Binding-site contacts:
Ligand atom CB contacts residue ARG143 of chain 1.A at 3.9 Å.
Ligand atom N contacts residue ASN57 of chain 1.B at 3.2 Å (h-bond).
Ligand atom CG2 contacts residue ILE37 of chain 1.A at 3.7 Å (hydrophobic).
Ligand atom CA contacts residue GLN176 of chain 1.A at 3.6 Å.
Ligand atom O contacts residue ASN53 of chain 1.B at 3.3 Å.
Ligand atom CB contacts residue GLN176 of chain 1.A at 3.6 Å.
Ligand atom CB contacts residue ASN53 of chain 1.B at 3.5 Å.
Ligand atom CG1 contacts residue GLN176 of chain 1.A at 3.2 Å.
Ligand atom O contacts residue ARG173 of chain 1.A at 3.1 Å (salt-bridge).
Ligand atom CD contacts residue ARG143 of chain 1.A at 3.5 Å.
Ligand atom CE1 contacts residue LYS70 of chain 1.B at 3.7 Å.
Ligand atom CZ contacts residue MET66 of chain 1.B at 3.3 Å (hydrophobic).
Ligand atom O contacts residue LYS70 of chain 1.B at 2.6 Å (salt-bridge).
Ligand atom O contacts residue ASN57 of chain 1.B at 3.4 Å (h-bond).
Ligand atom CA contacts residue THR107 of chain 1.B at 3.7 Å.
Ligand atom CG contacts residue ASN139 of chain 1.A at 3.9 Å.
Ligand atom CG contacts residue GLN176 of chain 1.A at 3.9 Å.
Ligand atom CB contacts residue PRO34 of chain 1.A at 3.9 Å (hydrophobic).
Ligand atom OG1 contacts residue ASN57 of chain 1.B at 3.2 Å (h-bond).
Ligand atom CD1 contacts residue ILE73 of chain 1.B at 3.8 Å (hydrophobic).
Ligand atom N contacts residue GLN176 of chain 1.A at 3.4 Å (h-bond).
Ligand atom CB contacts residue ASN57 of chain 1.B at 3.7 Å.
Ligand atom N contacts residue GLN176 of chain 1.A at 3.5 Å (h-bond).
Ligand atom CE2 contacts residue MET66 of chain 1.B at 3.5 Å (hydrophobic).
Ligand atom C contacts residue LYS70 of chain 1.B at 3.8 Å.
Ligand atom CD2 contacts residue LEU56 of chain 1.B at 3.8 Å (hydrophobic).
Ligand atom OG contacts residue ALA177 of chain 1.A at 2.7 Å (h-bond).
Ligand atom OG contacts residue GLN176 of chain 1.A at 3.7 Å.
Ligand atom CG2 contacts residue PRO34 of chain 1.A at 3.4 Å (hydrophobic).
Ligand atom CA contacts residue GLN176 of chain 1.A at 3.3 Å.
Ligand atom N contacts residue ARG143 of chain 1.A at 3.5 Å (salt-bridge).
Ligand atom CD2 contacts residue ASN57 of chain 1.B at 3.4 Å.
Ligand atom C contacts residue GLN176 of chain 1.A at 3.6 Å.
Ligand atom N contacts residue THR107 of chain 1.B at 3.8 Å.
Ligand atom CE1 contacts residue ILE73 of chain 1.B at 3.6 Å (hydrophobic).
Ligand atom N contacts residue ASN57 of chain 1.B at 3.4 Å (h-bond).
Ligand atom CD1 contacts residue ASN57 of chain 1.B at 3.6 Å.
Ligand atom C contacts residue THR107 of chain 1.B at 3.7 Å.
Ligand atom CB contacts residue ALA177 of chain 1.A at 3.3 Å (hydrophobic).
Ligand atom N contacts residue GLN176 of chain 1.A at 3.7 Å.

Sequence of chain 1.B:
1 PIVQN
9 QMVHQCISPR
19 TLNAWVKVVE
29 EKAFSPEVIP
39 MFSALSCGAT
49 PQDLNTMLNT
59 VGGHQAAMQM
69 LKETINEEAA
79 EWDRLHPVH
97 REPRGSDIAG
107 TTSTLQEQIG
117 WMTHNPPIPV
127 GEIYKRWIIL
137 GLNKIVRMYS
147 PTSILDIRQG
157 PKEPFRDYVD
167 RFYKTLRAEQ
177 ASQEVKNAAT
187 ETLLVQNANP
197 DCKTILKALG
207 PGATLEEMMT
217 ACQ

The protein below binds the small molecule below.
Small molecule (SMILES): CC(C)[C@H](NC(=O)CNC(=O)[C@H](CO)NC(=O)[C@@H]1CCCN1C(=O)[C@@H](N)CO)C(=O)N[C@@H](Cc1ccccc1)C(=O)N[C@H](C(=O)N[C@@H](Cc1ccccc1)C(=O)NCC=O)[C@@H](C)O

Sequence of chain 1.A:
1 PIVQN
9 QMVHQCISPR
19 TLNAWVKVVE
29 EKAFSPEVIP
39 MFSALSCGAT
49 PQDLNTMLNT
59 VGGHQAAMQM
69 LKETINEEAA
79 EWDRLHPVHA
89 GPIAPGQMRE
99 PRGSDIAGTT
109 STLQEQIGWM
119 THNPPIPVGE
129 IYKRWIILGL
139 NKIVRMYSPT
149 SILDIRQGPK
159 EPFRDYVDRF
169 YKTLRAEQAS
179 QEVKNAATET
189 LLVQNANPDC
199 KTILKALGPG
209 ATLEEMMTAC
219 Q